Sequence of chain 1.A:
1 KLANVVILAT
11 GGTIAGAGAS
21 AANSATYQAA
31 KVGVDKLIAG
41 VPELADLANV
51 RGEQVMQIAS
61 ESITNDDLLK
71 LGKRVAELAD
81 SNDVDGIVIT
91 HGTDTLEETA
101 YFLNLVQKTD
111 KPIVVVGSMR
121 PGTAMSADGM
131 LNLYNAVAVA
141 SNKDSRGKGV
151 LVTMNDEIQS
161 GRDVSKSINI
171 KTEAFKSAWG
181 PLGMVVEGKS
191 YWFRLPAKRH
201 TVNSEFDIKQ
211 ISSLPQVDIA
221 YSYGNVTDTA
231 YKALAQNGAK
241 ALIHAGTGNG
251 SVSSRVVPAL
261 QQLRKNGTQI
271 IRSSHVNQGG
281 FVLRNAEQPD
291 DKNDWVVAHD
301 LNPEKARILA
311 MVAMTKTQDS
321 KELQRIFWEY

Binding-site contacts:
Ligand atom N contacts residue ASP94 of chain 1.B at 2.9 Å (salt-bridge).
Ligand atom C2 contacts residue THR13 of chain 1.B at 1.5 Å.
Ligand atom N contacts residue GLU61 of chain 1.B at 3.0 Å (salt-bridge).
Ligand atom C3 contacts residue THR13 of chain 1.B at 2.5 Å.
Ligand atom CA contacts residue GLU61 of chain 1.B at 3.9 Å.
Ligand atom CA contacts residue ASP94 of chain 1.B at 3.8 Å.
Ligand atom O contacts residue GLY92 of chain 1.B at 3.8 Å.
Ligand atom C2 contacts residue TYR27 of chain 1.B at 1.5 Å (hydrophobic).
Ligand atom O contacts residue GLY12 of chain 1.B at 3.3 Å.
Ligand atom OXT contacts residue THR93 of chain 1.B at 3.5 Å (h-bond).
Ligand atom O1 contacts residue TYR27 of chain 1.B at 3.6 Å (h-bond).
Ligand atom O contacts residue SER60 of chain 1.B at 3.2 Å (h-bond).
Ligand atom OXT contacts residue ASP94 of chain 1.B at 3.5 Å (salt-bridge).
Ligand atom O contacts residue GLU61 of chain 1.B at 3.8 Å.
Ligand atom O contacts residue ALA59 of chain 1.B at 3.2 Å.
Ligand atom O contacts residue THR13 of chain 1.B at 3.9 Å.
Ligand atom OXT contacts residue GLY92 of chain 1.B at 3.3 Å.
Ligand atom N contacts residue TYR27 of chain 1.B at 3.4 Å (h-bond).
Ligand atom C1 contacts residue TYR27 of chain 1.B at 2.4 Å (hydrophobic).
Ligand atom C contacts residue GLY92 of chain 1.B at 3.8 Å.
Ligand atom C3 contacts residue ASP94 of chain 1.B at 4.0 Å.
Ligand atom C contacts residue THR13 of chain 1.B at 4.0 Å.
Ligand atom O contacts residue ALA29 of chain 1.B at 3.6 Å.
Ligand atom CA contacts residue TYR27 of chain 1.B at 2.9 Å (hydrophobic).
Ligand atom N contacts residue GLU287 of chain 1.A at 2.9 Å (salt-bridge).
Ligand atom C1 contacts residue SER118 of chain 1.B at 4.0 Å.
Ligand atom OXT contacts residue SER60 of chain 1.B at 2.9 Å (h-bond).
Ligand atom OXT contacts residue GLU61 of chain 1.B at 3.8 Å.
Ligand atom O1 contacts residue SER118 of chain 1.B at 3.1 Å (h-bond).
Ligand atom C1 contacts residue THR13 of chain 1.B at 2.3 Å.
Ligand atom CA contacts residue THR13 of chain 1.B at 3.3 Å.
Ligand atom C contacts residue SER60 of chain 1.B at 3.8 Å.
Ligand atom C1 contacts residue MET119 of chain 1.B at 3.9 Å (hydrophobic).
Ligand atom O1 contacts residue THR93 of chain 1.B at 3.2 Å (h-bond).
Ligand atom O1 contacts residue THR13 of chain 1.B at 2.8 Å (h-bond).
Ligand atom O1 contacts residue MET119 of chain 1.B at 3.8 Å.
Ligand atom C3 contacts residue TYR27 of chain 1.B at 2.5 Å (hydrophobic).
Ligand atom C contacts residue GLU61 of chain 1.B at 3.6 Å.
Ligand atom CA contacts residue GLU287 of chain 1.A at 3.8 Å.
Ligand atom C3 contacts residue GLU287 of chain 1.A at 4.1 Å.

Sequence of chain 1.B:
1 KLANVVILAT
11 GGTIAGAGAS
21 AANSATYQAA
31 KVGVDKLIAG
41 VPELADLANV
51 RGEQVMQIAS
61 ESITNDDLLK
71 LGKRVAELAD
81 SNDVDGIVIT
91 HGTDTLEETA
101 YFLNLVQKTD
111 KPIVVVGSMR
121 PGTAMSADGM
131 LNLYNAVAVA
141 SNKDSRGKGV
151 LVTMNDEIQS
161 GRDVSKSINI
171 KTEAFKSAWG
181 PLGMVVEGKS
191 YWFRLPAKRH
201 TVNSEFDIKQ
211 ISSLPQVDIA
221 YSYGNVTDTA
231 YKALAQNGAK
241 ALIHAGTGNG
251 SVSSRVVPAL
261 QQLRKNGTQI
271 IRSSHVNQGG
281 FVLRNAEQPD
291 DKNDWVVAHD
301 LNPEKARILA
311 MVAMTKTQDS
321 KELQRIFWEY

The protein below binds the small molecule below.
Small molecule (SMILES): N[C@@H](CC(O)(O)C=O)C(=O)O